Binding-site contacts:
Ligand atom C7 contacts residue ASN76 of chain 1.A at 3.0 Å.
Ligand atom C4 contacts residue ASN76 of chain 1.A at 4.2 Å.
Ligand atom O7 contacts residue ASN76 of chain 1.A at 3.4 Å (h-bond).
Ligand atom C8 contacts residue GLU79 of chain 1.A at 4.4 Å.
Ligand atom C2 contacts residue ASN76 of chain 1.A at 2.5 Å.
Ligand atom N2 contacts residue ASN76 of chain 1.A at 2.7 Å (h-bond).
Ligand atom C1 contacts residue ASN76 of chain 1.A at 1.4 Å.
Ligand atom O5 contacts residue ASN76 of chain 1.A at 2.3 Å (h-bond).
Ligand atom C7 contacts residue GLU79 of chain 1.A at 4.3 Å.
Ligand atom O7 contacts residue GLU79 of chain 1.A at 4.2 Å.
Ligand atom C8 contacts residue ASN76 of chain 1.A at 3.8 Å.
Ligand atom C3 contacts residue ASN76 of chain 1.A at 3.9 Å.
Ligand atom C5 contacts residue ASN76 of chain 1.A at 3.6 Å.

A small-molecule ligand and the protein it binds are described below.
Small molecule (SMILES): CC(=O)N[C@@H]1[C@@H](O)[C@H](O)[C@@H](CO)O[C@H]1O

Sequence of chain 1.A:
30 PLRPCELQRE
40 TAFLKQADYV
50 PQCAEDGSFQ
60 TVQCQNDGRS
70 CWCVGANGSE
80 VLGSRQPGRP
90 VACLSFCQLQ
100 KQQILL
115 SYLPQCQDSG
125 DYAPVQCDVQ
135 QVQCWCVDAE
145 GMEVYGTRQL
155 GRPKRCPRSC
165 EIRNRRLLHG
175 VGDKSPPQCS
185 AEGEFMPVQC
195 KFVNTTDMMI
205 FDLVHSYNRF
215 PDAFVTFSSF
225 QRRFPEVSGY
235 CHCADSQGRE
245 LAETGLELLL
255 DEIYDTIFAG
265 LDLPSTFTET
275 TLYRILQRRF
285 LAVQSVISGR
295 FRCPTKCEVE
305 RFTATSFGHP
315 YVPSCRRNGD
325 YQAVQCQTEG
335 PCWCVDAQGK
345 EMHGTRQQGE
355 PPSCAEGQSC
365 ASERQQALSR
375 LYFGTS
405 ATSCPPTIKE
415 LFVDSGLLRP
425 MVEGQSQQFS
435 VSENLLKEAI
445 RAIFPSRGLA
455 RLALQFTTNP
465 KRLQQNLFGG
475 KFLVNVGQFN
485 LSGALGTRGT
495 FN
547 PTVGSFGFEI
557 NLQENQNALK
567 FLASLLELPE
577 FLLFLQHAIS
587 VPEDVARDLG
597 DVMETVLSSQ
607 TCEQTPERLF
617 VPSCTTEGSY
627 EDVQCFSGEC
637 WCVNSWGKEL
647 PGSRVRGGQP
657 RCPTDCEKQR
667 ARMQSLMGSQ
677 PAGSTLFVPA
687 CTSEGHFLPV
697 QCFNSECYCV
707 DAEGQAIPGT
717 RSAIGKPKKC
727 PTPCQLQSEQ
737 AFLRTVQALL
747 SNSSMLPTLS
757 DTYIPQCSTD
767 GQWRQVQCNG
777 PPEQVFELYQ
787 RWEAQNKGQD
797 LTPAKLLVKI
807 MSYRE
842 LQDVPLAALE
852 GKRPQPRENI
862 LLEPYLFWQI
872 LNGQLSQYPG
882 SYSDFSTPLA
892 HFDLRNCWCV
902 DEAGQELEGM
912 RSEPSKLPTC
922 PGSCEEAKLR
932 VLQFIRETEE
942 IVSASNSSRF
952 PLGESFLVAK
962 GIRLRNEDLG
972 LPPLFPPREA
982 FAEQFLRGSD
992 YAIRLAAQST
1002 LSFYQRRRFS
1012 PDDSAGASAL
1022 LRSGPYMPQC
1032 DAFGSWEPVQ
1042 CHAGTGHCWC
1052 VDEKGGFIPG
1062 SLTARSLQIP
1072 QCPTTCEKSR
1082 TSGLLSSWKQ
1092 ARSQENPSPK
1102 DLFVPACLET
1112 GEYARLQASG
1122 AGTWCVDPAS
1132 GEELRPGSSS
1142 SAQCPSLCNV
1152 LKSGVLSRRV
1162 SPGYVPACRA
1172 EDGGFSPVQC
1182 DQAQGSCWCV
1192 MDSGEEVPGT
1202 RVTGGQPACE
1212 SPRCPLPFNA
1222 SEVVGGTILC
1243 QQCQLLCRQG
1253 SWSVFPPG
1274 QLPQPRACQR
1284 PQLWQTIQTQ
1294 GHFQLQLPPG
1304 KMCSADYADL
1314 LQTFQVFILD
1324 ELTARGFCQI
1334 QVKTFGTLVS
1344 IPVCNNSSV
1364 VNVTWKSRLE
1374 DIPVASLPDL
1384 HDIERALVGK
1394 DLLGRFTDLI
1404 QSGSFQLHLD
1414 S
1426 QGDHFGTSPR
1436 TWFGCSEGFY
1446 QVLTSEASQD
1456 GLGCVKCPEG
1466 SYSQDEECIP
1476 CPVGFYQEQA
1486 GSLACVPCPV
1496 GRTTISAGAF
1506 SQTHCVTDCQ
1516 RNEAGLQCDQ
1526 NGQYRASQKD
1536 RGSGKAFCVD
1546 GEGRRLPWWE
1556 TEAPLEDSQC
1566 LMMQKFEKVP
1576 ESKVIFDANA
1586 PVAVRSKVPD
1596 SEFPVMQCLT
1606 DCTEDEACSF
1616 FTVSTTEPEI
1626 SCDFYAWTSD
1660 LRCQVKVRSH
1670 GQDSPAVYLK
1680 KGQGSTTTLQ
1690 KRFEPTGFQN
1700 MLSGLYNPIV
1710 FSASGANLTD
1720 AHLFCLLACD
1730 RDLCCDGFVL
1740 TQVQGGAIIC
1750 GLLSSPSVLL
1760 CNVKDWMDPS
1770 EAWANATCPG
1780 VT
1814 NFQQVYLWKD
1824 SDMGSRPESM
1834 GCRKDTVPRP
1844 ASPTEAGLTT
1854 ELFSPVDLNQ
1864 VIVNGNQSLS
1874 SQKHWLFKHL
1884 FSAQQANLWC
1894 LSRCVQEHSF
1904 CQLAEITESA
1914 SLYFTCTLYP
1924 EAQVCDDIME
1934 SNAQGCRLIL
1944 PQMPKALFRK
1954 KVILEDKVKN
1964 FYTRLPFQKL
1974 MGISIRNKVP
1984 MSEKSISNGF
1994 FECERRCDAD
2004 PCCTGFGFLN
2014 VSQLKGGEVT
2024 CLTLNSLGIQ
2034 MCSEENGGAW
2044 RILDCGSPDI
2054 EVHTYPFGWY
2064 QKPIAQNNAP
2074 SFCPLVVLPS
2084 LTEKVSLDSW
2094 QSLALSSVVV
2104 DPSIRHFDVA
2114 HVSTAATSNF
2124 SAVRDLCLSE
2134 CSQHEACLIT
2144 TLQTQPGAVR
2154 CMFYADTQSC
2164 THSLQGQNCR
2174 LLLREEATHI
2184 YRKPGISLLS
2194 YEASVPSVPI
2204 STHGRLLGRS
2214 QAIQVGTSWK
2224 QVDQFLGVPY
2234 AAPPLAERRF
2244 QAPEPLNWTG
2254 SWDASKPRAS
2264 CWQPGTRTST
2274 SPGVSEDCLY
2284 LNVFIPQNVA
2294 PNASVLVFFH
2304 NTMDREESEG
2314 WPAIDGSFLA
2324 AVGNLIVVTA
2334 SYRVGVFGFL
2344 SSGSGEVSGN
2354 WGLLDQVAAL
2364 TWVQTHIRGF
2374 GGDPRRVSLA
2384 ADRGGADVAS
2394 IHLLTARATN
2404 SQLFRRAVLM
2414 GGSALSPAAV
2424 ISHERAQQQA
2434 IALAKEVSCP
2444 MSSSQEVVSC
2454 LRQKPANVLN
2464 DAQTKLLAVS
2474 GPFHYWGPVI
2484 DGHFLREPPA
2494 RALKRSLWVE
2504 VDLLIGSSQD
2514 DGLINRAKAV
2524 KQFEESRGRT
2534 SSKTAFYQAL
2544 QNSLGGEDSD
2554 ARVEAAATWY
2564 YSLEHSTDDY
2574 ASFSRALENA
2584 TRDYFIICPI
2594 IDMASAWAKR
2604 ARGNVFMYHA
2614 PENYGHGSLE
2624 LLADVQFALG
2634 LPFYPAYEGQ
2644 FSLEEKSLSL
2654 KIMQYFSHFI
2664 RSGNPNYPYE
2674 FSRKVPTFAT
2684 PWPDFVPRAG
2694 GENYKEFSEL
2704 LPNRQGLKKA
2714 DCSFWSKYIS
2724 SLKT